The protein below binds the small molecule below.
Small molecule (SMILES): CC(C)Cn1c(=O)n(C)c(=O)c2nc[nH]c21

Binding-site contacts:
Ligand atom C4 contacts residue LEU247 of chain 1.A at 4.0 Å (hydrophobic).
Ligand atom C8 contacts residue ALA279 of chain 1.A at 4.1 Å (hydrophobic).
Ligand atom C6 contacts residue GLN280 of chain 1.A at 4.1 Å.
Ligand atom N1 contacts residue LEU247 of chain 1.A at 4.0 Å.
Ligand atom O6 contacts residue GLN280 of chain 1.A at 3.3 Å (h-bond).
Ligand atom N9 contacts residue PHE283 of chain 1.A at 3.9 Å.
Ligand atom C4 contacts residue TYR251 of chain 1.A at 3.5 Å (hydrophobic).
Ligand atom C4 contacts residue PHE283 of chain 1.A at 3.6 Å (hydrophobic).
Ligand atom N1 contacts residue PHE283 of chain 1.A at 3.5 Å.
Ligand atom C10 contacts residue PHE78 of chain 1.A at 4.2 Å (hydrophobic).
Ligand atom C5 contacts residue LEU247 of chain 1.A at 3.5 Å (hydrophobic).
Ligand atom C11 contacts residue MET192 of chain 1.A at 4.3 Å (hydrophobic).
Ligand atom C8 contacts residue PHE283 of chain 1.A at 3.9 Å (hydrophobic).
Ligand atom C8 contacts residue GLN280 of chain 1.A at 4.2 Å.
Ligand atom N7 contacts residue LEU247 of chain 1.A at 4.0 Å.
Ligand atom C8 contacts residue TYR251 of chain 1.A at 4.3 Å (hydrophobic).
Ligand atom O6 contacts residue PHE283 of chain 1.A at 3.5 Å.
Ligand atom O2 contacts residue ILE230 of chain 1.A at 3.7 Å.
Ligand atom C14 contacts residue LEU247 of chain 1.A at 4.2 Å (hydrophobic).
Ligand atom N7 contacts residue PHE283 of chain 1.A at 3.6 Å.
Ligand atom C10 contacts residue PHE283 of chain 1.A at 4.1 Å (hydrophobic).
Ligand atom O6 contacts residue LEU247 of chain 1.A at 3.8 Å.
Ligand atom C13 contacts residue TYR251 of chain 1.A at 4.1 Å (hydrophobic).
Ligand atom C6 contacts residue PHE283 of chain 1.A at 3.4 Å (hydrophobic).
Ligand atom O2 contacts residue PHE283 of chain 1.A at 4.2 Å.
Ligand atom C10 contacts residue ILE230 of chain 1.A at 4.2 Å (hydrophobic).
Ligand atom C14 contacts residue TYR251 of chain 1.A at 2.8 Å (hydrophobic).
Ligand atom N3 contacts residue TYR251 of chain 1.A at 3.6 Å (h-bond).
Ligand atom C2 contacts residue PHE283 of chain 1.A at 3.7 Å (hydrophobic).
Ligand atom C5 contacts residue GLN280 of chain 1.A at 3.9 Å.
Ligand atom C12 contacts residue MET192 of chain 1.A at 4.1 Å (hydrophobic).
Ligand atom N3 contacts residue PHE283 of chain 1.A at 3.8 Å.
Ligand atom C11 contacts residue TYR251 of chain 1.A at 3.3 Å (hydrophobic).
Ligand atom N7 contacts residue ALA279 of chain 1.A at 4.0 Å.
Ligand atom C6 contacts residue LEU247 of chain 1.A at 3.5 Å (hydrophobic).
Ligand atom N7 contacts residue GLN280 of chain 1.A at 3.2 Å (h-bond).
Ligand atom C13 contacts residue MET192 of chain 1.A at 3.6 Å (hydrophobic).
Ligand atom C12 contacts residue TYR251 of chain 1.A at 3.5 Å (hydrophobic).
Ligand atom N9 contacts residue TYR251 of chain 1.A at 3.4 Å (h-bond).
Ligand atom C5 contacts residue PHE283 of chain 1.A at 3.7 Å (hydrophobic).

Sequence of chain 1.A:
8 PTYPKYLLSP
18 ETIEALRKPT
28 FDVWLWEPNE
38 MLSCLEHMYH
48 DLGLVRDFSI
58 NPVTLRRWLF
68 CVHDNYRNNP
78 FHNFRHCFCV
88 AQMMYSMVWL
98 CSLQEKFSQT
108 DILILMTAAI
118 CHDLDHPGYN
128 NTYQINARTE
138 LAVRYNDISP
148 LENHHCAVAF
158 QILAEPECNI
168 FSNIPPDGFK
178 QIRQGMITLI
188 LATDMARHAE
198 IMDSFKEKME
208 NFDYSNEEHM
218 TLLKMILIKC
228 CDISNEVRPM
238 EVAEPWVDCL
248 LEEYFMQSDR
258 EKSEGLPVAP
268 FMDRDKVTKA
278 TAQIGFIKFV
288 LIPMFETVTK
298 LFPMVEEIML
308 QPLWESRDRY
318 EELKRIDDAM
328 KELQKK